This small molecule binds to this protein.
Small molecule (SMILES): CC(=O)N[C@@H]1[C@@H](O)[C@H](O)[C@@H](CO)O[C@H]1O

Sequence of chain 1.A:
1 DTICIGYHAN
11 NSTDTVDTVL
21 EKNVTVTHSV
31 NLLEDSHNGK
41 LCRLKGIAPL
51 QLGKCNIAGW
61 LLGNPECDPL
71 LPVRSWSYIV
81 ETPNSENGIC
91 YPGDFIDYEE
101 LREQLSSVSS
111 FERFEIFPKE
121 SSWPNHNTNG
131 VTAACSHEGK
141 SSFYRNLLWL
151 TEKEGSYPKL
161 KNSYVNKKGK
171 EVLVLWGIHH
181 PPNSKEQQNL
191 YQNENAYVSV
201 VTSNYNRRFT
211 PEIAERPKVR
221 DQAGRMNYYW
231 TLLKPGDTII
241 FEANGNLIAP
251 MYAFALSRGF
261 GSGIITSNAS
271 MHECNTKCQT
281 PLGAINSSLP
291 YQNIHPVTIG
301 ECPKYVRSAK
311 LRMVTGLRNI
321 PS

Binding-site contacts:
Ligand atom C1 contacts residue ASN268 of chain 1.A at 1.4 Å.
Ligand atom O7 contacts residue ASN268 of chain 1.A at 2.7 Å (h-bond).
Ligand atom C3 contacts residue ASN268 of chain 1.A at 3.6 Å.
Ligand atom C5 contacts residue ASN268 of chain 1.A at 3.5 Å.
Ligand atom N2 contacts residue ASN268 of chain 1.A at 3.0 Å (h-bond).
Ligand atom O5 contacts residue ASN268 of chain 1.A at 2.1 Å (h-bond).
Ligand atom C7 contacts residue ASN268 of chain 1.A at 3.1 Å.
Ligand atom C8 contacts residue ASN268 of chain 1.A at 4.5 Å.
Ligand atom C6 contacts residue ASN268 of chain 1.A at 4.5 Å.
Ligand atom C4 contacts residue ASN268 of chain 1.A at 4.0 Å.
Ligand atom C2 contacts residue ASN268 of chain 1.A at 2.3 Å.